Binding-site contacts:
Ligand atom C5 contacts residue ASN924 of chain 1.B at 3.6 Å.
Ligand atom C8 contacts residue ALA921 of chain 1.B at 4.1 Å (hydrophobic).
Ligand atom O7 contacts residue ASN924 of chain 1.B at 3.0 Å (h-bond).
Ligand atom O6 contacts residue SER929 of chain 1.B at 2.7 Å (h-bond).
Ligand atom O7 contacts residue GLU920 of chain 1.B at 4.3 Å.
Ligand atom C1 contacts residue SER929 of chain 1.B at 4.3 Å.
Ligand atom C7 contacts residue ASN924 of chain 1.B at 3.2 Å.
Ligand atom C2 contacts residue ASN924 of chain 1.B at 2.4 Å.
Ligand atom C1 contacts residue ASN924 of chain 1.B at 1.4 Å.
Ligand atom C4 contacts residue ASN924 of chain 1.B at 4.2 Å.
Ligand atom C3 contacts residue ASN924 of chain 1.B at 3.8 Å.
Ligand atom O5 contacts residue ASN924 of chain 1.B at 2.3 Å (h-bond).
Ligand atom C1 contacts residue GLU920 of chain 1.B at 4.4 Å.
Ligand atom O5 contacts residue SER929 of chain 1.B at 3.3 Å (h-bond).
Ligand atom C7 contacts residue GLU920 of chain 1.B at 3.9 Å.
Ligand atom C8 contacts residue GLU920 of chain 1.B at 3.8 Å.
Ligand atom C8 contacts residue LYS912 of chain 1.B at 4.4 Å.
Ligand atom C5 contacts residue SER929 of chain 1.B at 4.0 Å.
Ligand atom C6 contacts residue SER929 of chain 1.B at 3.6 Å.
Ligand atom N2 contacts residue GLU920 of chain 1.B at 4.0 Å.
Ligand atom N2 contacts residue ASN924 of chain 1.B at 3.0 Å (h-bond).
Ligand atom C8 contacts residue ASN924 of chain 1.B at 4.5 Å.
Ligand atom O7 contacts residue GLU930 of chain 1.B at 3.9 Å.

A small-molecule ligand and the protein it binds are described below.
Small molecule (SMILES): CC(=O)N[C@@H]1[C@@H](O)[C@H](O)[C@@H](CO)O[C@H]1O

Sequence of chain 1.B:
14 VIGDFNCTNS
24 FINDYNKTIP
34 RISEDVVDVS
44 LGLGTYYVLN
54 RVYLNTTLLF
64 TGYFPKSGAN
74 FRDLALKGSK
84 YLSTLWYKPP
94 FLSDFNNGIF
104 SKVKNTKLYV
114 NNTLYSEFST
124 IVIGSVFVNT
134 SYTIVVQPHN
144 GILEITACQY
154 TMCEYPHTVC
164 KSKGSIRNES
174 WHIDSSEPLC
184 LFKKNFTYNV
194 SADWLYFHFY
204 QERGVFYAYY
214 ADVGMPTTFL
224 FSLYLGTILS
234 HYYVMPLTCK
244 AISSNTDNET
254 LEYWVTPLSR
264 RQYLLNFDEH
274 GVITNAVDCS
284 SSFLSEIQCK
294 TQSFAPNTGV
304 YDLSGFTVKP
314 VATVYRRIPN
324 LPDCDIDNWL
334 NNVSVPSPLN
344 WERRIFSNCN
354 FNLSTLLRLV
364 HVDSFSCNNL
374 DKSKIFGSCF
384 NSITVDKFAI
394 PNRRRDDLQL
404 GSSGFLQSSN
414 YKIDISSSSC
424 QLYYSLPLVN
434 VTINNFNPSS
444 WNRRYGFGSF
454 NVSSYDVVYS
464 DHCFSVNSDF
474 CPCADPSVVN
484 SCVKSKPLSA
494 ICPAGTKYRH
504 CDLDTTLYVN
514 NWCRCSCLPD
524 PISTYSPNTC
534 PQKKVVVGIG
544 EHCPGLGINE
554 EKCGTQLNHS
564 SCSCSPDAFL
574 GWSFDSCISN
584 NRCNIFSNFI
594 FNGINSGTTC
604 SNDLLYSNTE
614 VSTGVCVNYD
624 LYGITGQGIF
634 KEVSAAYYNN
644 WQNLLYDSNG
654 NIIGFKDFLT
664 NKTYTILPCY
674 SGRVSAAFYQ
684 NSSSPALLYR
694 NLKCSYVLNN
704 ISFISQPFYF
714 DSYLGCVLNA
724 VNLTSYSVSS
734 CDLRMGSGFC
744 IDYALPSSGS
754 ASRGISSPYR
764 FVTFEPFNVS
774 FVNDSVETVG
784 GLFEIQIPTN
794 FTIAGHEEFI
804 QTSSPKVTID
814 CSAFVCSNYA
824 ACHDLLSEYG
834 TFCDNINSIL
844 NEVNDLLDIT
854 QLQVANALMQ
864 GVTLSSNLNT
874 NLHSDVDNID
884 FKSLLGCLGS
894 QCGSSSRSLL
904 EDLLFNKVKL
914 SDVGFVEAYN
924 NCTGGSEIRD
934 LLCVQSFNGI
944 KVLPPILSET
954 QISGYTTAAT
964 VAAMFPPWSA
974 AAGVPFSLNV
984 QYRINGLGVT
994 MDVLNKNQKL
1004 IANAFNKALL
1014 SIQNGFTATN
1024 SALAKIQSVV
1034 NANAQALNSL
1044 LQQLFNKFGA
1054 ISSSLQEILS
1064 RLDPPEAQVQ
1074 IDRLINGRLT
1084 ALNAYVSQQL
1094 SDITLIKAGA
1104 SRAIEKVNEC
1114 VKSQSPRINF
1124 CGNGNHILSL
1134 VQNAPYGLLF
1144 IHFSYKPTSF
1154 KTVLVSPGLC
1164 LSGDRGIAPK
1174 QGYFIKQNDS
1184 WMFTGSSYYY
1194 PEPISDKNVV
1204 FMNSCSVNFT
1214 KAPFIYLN